Sequence of chain 1.A:
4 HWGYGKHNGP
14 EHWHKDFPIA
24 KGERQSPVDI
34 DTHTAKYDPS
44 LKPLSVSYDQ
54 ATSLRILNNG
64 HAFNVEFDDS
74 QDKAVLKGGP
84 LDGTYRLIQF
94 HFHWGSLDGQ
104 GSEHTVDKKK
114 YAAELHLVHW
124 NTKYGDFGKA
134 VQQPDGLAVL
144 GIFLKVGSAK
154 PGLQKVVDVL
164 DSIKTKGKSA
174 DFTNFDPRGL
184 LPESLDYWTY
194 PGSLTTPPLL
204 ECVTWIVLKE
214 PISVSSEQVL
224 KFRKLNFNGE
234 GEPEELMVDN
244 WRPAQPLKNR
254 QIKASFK

This small molecule binds to this protein.
Small molecule (SMILES): NS(=O)(=O)c1ccc(S(=O)(=O)c2ccccc2)s1

Binding-site contacts:
Ligand atom O3 contacts residue VAL142 of chain 1.A at 3.6 Å.
Ligand atom O1 contacts residue TRP208 of chain 1.A at 3.4 Å.
Ligand atom O3 contacts residue HIS94 of chain 1.A at 3.3 Å.
Ligand atom S2 contacts residue HIS94 of chain 1.A at 3.9 Å.
Ligand atom O3 contacts residue VAL121 of chain 1.A at 3.9 Å.
Ligand atom C16 contacts residue PRO201 of chain 1.A at 3.7 Å (hydrophobic).
Ligand atom C14 contacts residue LEU197 of chain 1.A at 3.6 Å (hydrophobic).
Ligand atom S8 contacts residue LEU197 of chain 1.A at 4.0 Å.
Ligand atom S2 contacts residue ZN1 of chain 1.B at 3.1 Å.
Ligand atom N4 contacts residue HIS94 of chain 1.A at 3.2 Å (h-bond).
Ligand atom S2 contacts residue THR198 of chain 1.A at 4.0 Å.
Ligand atom N4 contacts residue HIS96 of chain 1.A at 3.3 Å (h-bond).
Ligand atom C5 contacts residue LEU197 of chain 1.A at 3.9 Å (hydrophobic).
Ligand atom C13 contacts residue PHE130 of chain 1.A at 3.7 Å (hydrophobic).
Ligand atom O3 contacts residue HIS119 of chain 1.A at 3.6 Å (h-bond).
Ligand atom O11 contacts residue DMS1 of chain 1.D at 3.6 Å.
Ligand atom O1 contacts residue LEU197 of chain 1.A at 3.3 Å.
Ligand atom C14 contacts residue PHE130 of chain 1.A at 3.3 Å (hydrophobic).
Ligand atom O12 contacts residue VAL121 of chain 1.A at 3.9 Å.
Ligand atom O3 contacts residue TRP208 of chain 1.A at 4.0 Å.
Ligand atom S8 contacts residue VAL121 of chain 1.A at 3.8 Å.
Ligand atom C15 contacts residue PHE130 of chain 1.A at 3.9 Å (hydrophobic).
Ligand atom O11 contacts residue GLN92 of chain 1.A at 3.5 Å (h-bond).
Ligand atom N4 contacts residue HIS119 of chain 1.A at 3.4 Å (h-bond).
Ligand atom N4 contacts residue THR198 of chain 1.A at 2.8 Å (h-bond).
Ligand atom C6 contacts residue THR199 of chain 1.A at 3.4 Å.
Ligand atom C15 contacts residue VAL134 of chain 1.A at 3.8 Å (hydrophobic).
Ligand atom O12 contacts residue PHE130 of chain 1.A at 3.3 Å.
Ligand atom N4 contacts residue DMS1 of chain 1.D at 3.6 Å.
Ligand atom O12 contacts residue GLN92 of chain 1.A at 3.8 Å.
Ligand atom O1 contacts residue THR198 of chain 1.A at 2.9 Å (h-bond).
Ligand atom C9 contacts residue HIS94 of chain 1.A at 3.9 Å.
Ligand atom C17 contacts residue PRO201 of chain 1.A at 3.7 Å (hydrophobic).
Ligand atom C15 contacts residue LEU197 of chain 1.A at 3.6 Å (hydrophobic).
Ligand atom O3 contacts residue ZN1 of chain 1.B at 3.1 Å.
Ligand atom N4 contacts residue ZN1 of chain 1.B at 2.0 Å.
Ligand atom C5 contacts residue DMS1 of chain 1.D at 3.6 Å.
Ligand atom C5 contacts residue THR199 of chain 1.A at 3.2 Å.
Ligand atom C14 contacts residue VAL134 of chain 1.A at 3.9 Å (hydrophobic).
Ligand atom S8 contacts residue HIS94 of chain 1.A at 4.0 Å.